The small molecule below binds the protein below.
Small molecule (SMILES): CC1(C)CC(NC(=O)C(=O)Nc2ccc(Cl)cc2)CC(C)(C)N1

Sequence of chain 1.B:
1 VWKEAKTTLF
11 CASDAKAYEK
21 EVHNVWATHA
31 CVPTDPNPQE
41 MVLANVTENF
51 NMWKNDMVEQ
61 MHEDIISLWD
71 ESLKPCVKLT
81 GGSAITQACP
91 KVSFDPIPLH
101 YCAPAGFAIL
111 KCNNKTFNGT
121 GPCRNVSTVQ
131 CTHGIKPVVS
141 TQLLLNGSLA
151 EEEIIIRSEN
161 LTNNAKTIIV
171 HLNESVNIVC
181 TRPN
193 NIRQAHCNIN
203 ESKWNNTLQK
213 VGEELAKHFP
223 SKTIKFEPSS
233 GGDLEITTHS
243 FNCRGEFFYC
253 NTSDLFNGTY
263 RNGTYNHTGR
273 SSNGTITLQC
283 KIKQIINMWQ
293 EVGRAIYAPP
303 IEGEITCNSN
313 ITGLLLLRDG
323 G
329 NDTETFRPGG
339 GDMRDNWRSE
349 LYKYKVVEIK

Binding-site contacts:
Ligand atom O2 contacts residue MET341 of chain 1.B at 3.0 Å.
Ligand atom C9 contacts residue GLY339 of chain 1.B at 3.5 Å.
Ligand atom C17 contacts residue TRP291 of chain 1.B at 3.9 Å (hydrophobic).
Ligand atom N1 contacts residue GLU237 of chain 1.B at 3.8 Å.
Ligand atom C5 contacts residue ILE288 of chain 1.B at 3.5 Å (hydrophobic).
Ligand atom C13 contacts residue TRP291 of chain 1.B at 3.7 Å (hydrophobic).
Ligand atom C5 contacts residue TRP291 of chain 1.B at 3.9 Å (hydrophobic).
Ligand atom C7 contacts residue TRP291 of chain 1.B at 3.2 Å (hydrophobic).
Ligand atom CL1 contacts residue PHE249 of chain 1.B at 3.4 Å.
Ligand atom C4 contacts residue TRP291 of chain 1.B at 3.6 Å (hydrophobic).
Ligand atom C10 contacts residue ASP340 of chain 1.B at 3.6 Å.
Ligand atom C8 contacts residue GLY339 of chain 1.B at 3.6 Å.
Ligand atom C6 contacts residue PHE249 of chain 1.B at 3.7 Å (hydrophobic).
Ligand atom O1 contacts residue ASN289 of chain 1.B at 3.3 Å (h-bond).
Ligand atom O2 contacts residue GLY339 of chain 1.B at 3.0 Å (h-bond).
Ligand atom CL1 contacts residue VAL139 of chain 1.B at 3.8 Å.
Ligand atom C8 contacts residue MET290 of chain 1.B at 3.7 Å (hydrophobic).
Ligand atom O2 contacts residue TRP291 of chain 1.B at 3.3 Å.
Ligand atom C6 contacts residue ILE288 of chain 1.B at 3.4 Å (hydrophobic).
Ligand atom N2 contacts residue GLY339 of chain 1.B at 2.8 Å (h-bond).
Ligand atom C4 contacts residue GLU237 of chain 1.B at 3.9 Å.
Ligand atom O1 contacts residue MET290 of chain 1.B at 3.1 Å (h-bond).
Ligand atom C14 contacts residue ASP340 of chain 1.B at 3.7 Å.
Ligand atom C1 contacts residue VAL139 of chain 1.B at 3.8 Å (hydrophobic).
Ligand atom N1 contacts residue ASN289 of chain 1.B at 2.9 Å (h-bond).
Ligand atom C16 contacts residue VAL294 of chain 1.B at 3.6 Å (hydrophobic).
Ligand atom N1 contacts residue TRP291 of chain 1.B at 3.4 Å.
Ligand atom O1 contacts residue TRP291 of chain 1.B at 3.8 Å.
Ligand atom C10 contacts residue GLY339 of chain 1.B at 3.3 Å.
Ligand atom C2 contacts residue VAL139 of chain 1.B at 3.5 Å (hydrophobic).
Ligand atom C7 contacts residue GLY339 of chain 1.B at 3.7 Å.
Ligand atom C8 contacts residue TRP291 of chain 1.B at 3.5 Å (hydrophobic).
Ligand atom C5 contacts residue ASN289 of chain 1.B at 3.5 Å.
Ligand atom C13 contacts residue MET290 of chain 1.B at 3.8 Å (hydrophobic).
Ligand atom C4 contacts residue ASN289 of chain 1.B at 3.6 Å.
Ligand atom CL1 contacts residue PHE243 of chain 1.B at 3.1 Å.
Ligand atom C16 contacts residue GLU293 of chain 1.B at 3.7 Å.
Ligand atom C7 contacts residue ASN289 of chain 1.B at 3.9 Å.
Ligand atom C3 contacts residue MET341 of chain 1.B at 3.9 Å (hydrophobic).
Ligand atom CL1 contacts residue ASN244 of chain 1.B at 3.5 Å.